Binding-site contacts:
Ligand atom O3' contacts residue SER137 of chain 1.B at 3.5 Å (h-bond).
Ligand atom N3 contacts residue GLY258 of chain 1.B at 3.4 Å.
Ligand atom O5' contacts residue GLY49 of chain 1.B at 3.3 Å (h-bond).
Ligand atom N6 contacts residue THR226 of chain 1.B at 2.7 Å (h-bond).
Ligand atom N6 contacts residue SER227 of chain 1.B at 3.7 Å.
Ligand atom P1 contacts residue SER137 of chain 1.B at 3.5 Å.
Ligand atom O5P contacts residue SER48 of chain 1.B at 3.4 Å (h-bond).
Ligand atom O5P contacts residue GLY49 of chain 1.B at 3.2 Å (h-bond).
Ligand atom O2P contacts residue LYS257 of chain 1.B at 2.7 Å (salt-bridge).
Ligand atom O3P contacts residue ARG256 of chain 1.B at 2.8 Å (salt-bridge).
Ligand atom N6 contacts residue TRP52 of chain 1.B at 3.3 Å.
Ligand atom O2' contacts residue GLY258 of chain 1.B at 3.5 Å (h-bond).
Ligand atom N7 contacts residue MET255 of chain 1.B at 3.4 Å (h-bond).
Ligand atom O5' contacts residue LYS47 of chain 1.B at 3.4 Å.
Ligand atom N3 contacts residue TYR192 of chain 1.B at 2.8 Å (h-bond).
Ligand atom C5' contacts residue LYS47 of chain 1.B at 3.7 Å.
Ligand atom O1P contacts residue ARG256 of chain 1.B at 3.0 Å (salt-bridge).
Ligand atom O3' contacts residue ARG129 of chain 1.B at 3.2 Å (salt-bridge).
Ligand atom O4P contacts residue LYS47 of chain 1.B at 2.8 Å (salt-bridge).
Ligand atom O5P contacts residue LYS47 of chain 1.B at 3.3 Å (salt-bridge).
Ligand atom O2P contacts residue ARG256 of chain 1.B at 3.4 Å.
Ligand atom O6P contacts residue THR50 of chain 1.B at 3.2 Å (h-bond).
Ligand atom C2 contacts residue TRP52 of chain 1.B at 3.5 Å (hydrophobic).
Ligand atom O4P contacts residue PHE254 of chain 1.B at 3.4 Å.
Ligand atom O1P contacts residue ARG129 of chain 1.B at 2.9 Å (salt-bridge).
Ligand atom O5P contacts residue THR50 of chain 1.B at 2.6 Å (h-bond).
Ligand atom O2' contacts residue ARG256 of chain 1.B at 3.3 Å (salt-bridge).
Ligand atom C8 contacts residue MET255 of chain 1.B at 3.3 Å (hydrophobic).
Ligand atom O2P contacts residue GLY258 of chain 1.B at 2.8 Å (h-bond).
Ligand atom P2 contacts residue THR50 of chain 1.B at 3.5 Å.
Ligand atom C6 contacts residue TRP52 of chain 1.B at 3.5 Å (hydrophobic).
Ligand atom O3P contacts residue SER137 of chain 1.B at 2.8 Å (h-bond).
Ligand atom C2 contacts residue TYR192 of chain 1.B at 3.4 Å (hydrophobic).
Ligand atom O2' contacts residue PHE228 of chain 1.B at 3.7 Å.
Ligand atom C2 contacts residue GLY258 of chain 1.B at 3.6 Å.
Ligand atom O6P contacts residue THR51 of chain 1.B at 2.6 Å (h-bond).
Ligand atom N6 contacts residue MET231 of chain 1.B at 3.4 Å (h-bond).
Ligand atom P1 contacts residue ARG256 of chain 1.B at 3.7 Å.
Ligand atom N6 contacts residue PHE228 of chain 1.B at 3.6 Å (h-bond).
Ligand atom N1 contacts residue TRP52 of chain 1.B at 3.4 Å.

Sequence of chain 1.B:
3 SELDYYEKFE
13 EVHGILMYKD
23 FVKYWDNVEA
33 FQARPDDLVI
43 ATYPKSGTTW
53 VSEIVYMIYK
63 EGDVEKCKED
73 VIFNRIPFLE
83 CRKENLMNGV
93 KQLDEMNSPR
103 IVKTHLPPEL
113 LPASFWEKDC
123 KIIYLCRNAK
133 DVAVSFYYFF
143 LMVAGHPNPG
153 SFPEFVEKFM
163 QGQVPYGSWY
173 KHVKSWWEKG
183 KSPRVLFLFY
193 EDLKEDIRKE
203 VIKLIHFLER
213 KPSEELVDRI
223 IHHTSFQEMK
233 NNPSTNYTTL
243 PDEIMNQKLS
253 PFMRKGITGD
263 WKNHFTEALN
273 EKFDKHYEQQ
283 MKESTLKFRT

A small-molecule ligand and the protein it binds are described below.
Small molecule (SMILES): Nc1ncnc2c1ncn2[C@@H]1O[C@H](COP(=O)(O)O)[C@@H](OP(=O)(O)O)[C@H]1O